Sequence of chain 1.B:
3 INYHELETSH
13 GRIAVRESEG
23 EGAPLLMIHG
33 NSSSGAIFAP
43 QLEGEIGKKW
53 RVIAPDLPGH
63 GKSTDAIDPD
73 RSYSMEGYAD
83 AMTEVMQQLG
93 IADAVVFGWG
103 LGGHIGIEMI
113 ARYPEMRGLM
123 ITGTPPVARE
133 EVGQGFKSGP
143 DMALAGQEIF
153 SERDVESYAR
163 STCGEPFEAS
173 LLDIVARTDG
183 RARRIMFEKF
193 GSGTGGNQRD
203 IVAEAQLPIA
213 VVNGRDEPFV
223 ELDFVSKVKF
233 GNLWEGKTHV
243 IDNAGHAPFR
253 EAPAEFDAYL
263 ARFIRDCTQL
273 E

The protein below binds the small molecule below.
Small molecule (SMILES): CCCCCC(=O)N[C@H]1CCOC1=O

Binding-site contacts:
Ligand atom N contacts residue LEU103 of chain 1.B at 3.7 Å.
Ligand atom O2 contacts residue TYR160 of chain 1.B at 3.9 Å.
Ligand atom C9 contacts residue PHE192 of chain 1.B at 4.0 Å (hydrophobic).
Ligand atom C6 contacts residue LEU103 of chain 1.B at 4.2 Å (hydrophobic).
Ligand atom C7 contacts residue PHE189 of chain 1.B at 3.9 Å (hydrophobic).
Ligand atom O2 contacts residue THR164 of chain 1.B at 3.9 Å.
Ligand atom C6 contacts residue HIS106 of chain 1.B at 3.9 Å.
Ligand atom C2 contacts residue THR164 of chain 1.B at 3.7 Å.
Ligand atom C2 contacts residue TYR160 of chain 1.B at 4.2 Å (hydrophobic).
Ligand atom C10 contacts residue PHE189 of chain 1.B at 3.6 Å (hydrophobic).
Ligand atom O1 contacts residue GLY102 of chain 1.B at 3.6 Å.
Ligand atom O3 contacts residue ALA147 of chain 1.B at 4.1 Å.
Ligand atom O3 contacts residue MET188 of chain 1.B at 3.7 Å.
Ligand atom C1 contacts residue HIS248 of chain 1.B at 3.7 Å.
Ligand atom C1 contacts residue ASN33 of chain 1.B at 3.6 Å.
Ligand atom C10 contacts residue PHE138 of chain 1.B at 4.2 Å (hydrophobic).
Ligand atom C7 contacts residue PHE138 of chain 1.B at 4.0 Å (hydrophobic).
Ligand atom C2 contacts residue HIS248 of chain 1.B at 2.8 Å.
Ligand atom C5 contacts residue LEU103 of chain 1.B at 4.0 Å (hydrophobic).
Ligand atom C5 contacts residue ASN33 of chain 1.B at 4.2 Å.
Ligand atom C1 contacts residue TYR160 of chain 1.B at 4.0 Å (hydrophobic).
Ligand atom C3 contacts residue HIS248 of chain 1.B at 3.8 Å.
Ligand atom C9 contacts residue MET188 of chain 1.B at 4.1 Å (hydrophobic).
Ligand atom C10 contacts residue PHE192 of chain 1.B at 4.0 Å (hydrophobic).
Ligand atom C9 contacts residue MET77 of chain 1.B at 3.9 Å (hydrophobic).
Ligand atom O3 contacts residue PHE189 of chain 1.B at 4.2 Å.
Ligand atom O1 contacts residue ASN33 of chain 1.B at 2.9 Å (h-bond).
Ligand atom C3 contacts residue PHE221 of chain 1.B at 4.1 Å (hydrophobic).
Ligand atom C2 contacts residue PHE221 of chain 1.B at 3.8 Å (hydrophobic).
Ligand atom C6 contacts residue MET188 of chain 1.B at 4.1 Å (hydrophobic).
Ligand atom O1 contacts residue GLY32 of chain 1.B at 3.6 Å.
Ligand atom C8 contacts residue MET77 of chain 1.B at 3.4 Å (hydrophobic).
Ligand atom C1 contacts residue GLY102 of chain 1.B at 4.0 Å.
Ligand atom C4 contacts residue ASN33 of chain 1.B at 3.9 Å.
Ligand atom O2 contacts residue HIS248 of chain 1.B at 2.7 Å (h-bond).
Ligand atom O3 contacts residue ASN33 of chain 1.B at 3.0 Å (h-bond).
Ligand atom C1 contacts residue LEU103 of chain 1.B at 3.7 Å (hydrophobic).
Ligand atom O1 contacts residue LEU103 of chain 1.B at 2.9 Å (h-bond).
Ligand atom C9 contacts residue PHE189 of chain 1.B at 3.9 Å (hydrophobic).
Ligand atom C8 contacts residue PHE138 of chain 1.B at 4.1 Å (hydrophobic).